Sequence of chain 1.C:
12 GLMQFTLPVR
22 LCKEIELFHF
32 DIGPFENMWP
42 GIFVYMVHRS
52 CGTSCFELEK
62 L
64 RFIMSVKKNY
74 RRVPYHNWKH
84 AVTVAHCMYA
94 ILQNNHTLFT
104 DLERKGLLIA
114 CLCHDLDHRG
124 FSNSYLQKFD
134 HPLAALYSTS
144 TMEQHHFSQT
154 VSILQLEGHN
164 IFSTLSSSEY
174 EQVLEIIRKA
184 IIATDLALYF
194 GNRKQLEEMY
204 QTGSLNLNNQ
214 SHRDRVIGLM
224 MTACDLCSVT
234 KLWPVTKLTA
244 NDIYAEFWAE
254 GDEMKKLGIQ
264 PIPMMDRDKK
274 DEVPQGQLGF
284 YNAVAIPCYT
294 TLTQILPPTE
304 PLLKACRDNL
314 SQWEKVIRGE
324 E

Binding-site contacts:
Ligand atom C21 contacts residue SER231 of chain 1.C at 3.9 Å.
Ligand atom C3 contacts residue LEU189 of chain 1.C at 3.8 Å (hydrophobic).
Ligand atom C15 contacts residue PHE250 of chain 1.C at 3.9 Å (hydrophobic).
Ligand atom C4 contacts residue PHE283 of chain 1.C at 3.4 Å (hydrophobic).
Ligand atom N2 contacts residue GLN280 of chain 1.C at 3.2 Å (h-bond).
Ligand atom C7 contacts residue ILE246 of chain 1.C at 3.4 Å (hydrophobic).
Ligand atom C19 contacts residue PHE193 of chain 1.C at 3.5 Å (hydrophobic).
Ligand atom C13 contacts residue LEU189 of chain 1.C at 3.7 Å (hydrophobic).
Ligand atom C21 contacts residue VAL232 of chain 1.C at 3.7 Å (hydrophobic).
Ligand atom C20 contacts residue ILE246 of chain 1.C at 3.4 Å (hydrophobic).
Ligand atom C11 contacts residue PHE250 of chain 1.C at 3.9 Å (hydrophobic).
Ligand atom N9 contacts residue LEU189 of chain 1.C at 4.0 Å.
Ligand atom C21 contacts residue GLN280 of chain 1.C at 3.6 Å.
Ligand atom C14 contacts residue LEU189 of chain 1.C at 3.9 Å (hydrophobic).
Ligand atom C17 contacts residue PHE193 of chain 1.C at 3.9 Å (hydrophobic).
Ligand atom C6 contacts residue ILE246 of chain 1.C at 3.6 Å (hydrophobic).
Ligand atom C23 contacts residue PHE193 of chain 1.C at 3.4 Å (hydrophobic).
Ligand atom C20 contacts residue TYR78 of chain 1.C at 3.9 Å (hydrophobic).
Ligand atom C6 contacts residue PHE283 of chain 1.C at 3.9 Å (hydrophobic).
Ligand atom O12 contacts residue LEU189 of chain 1.C at 4.1 Å.
Ligand atom C5 contacts residue PHE283 of chain 1.C at 3.7 Å (hydrophobic).
Ligand atom N9 contacts residue MET267 of chain 1.C at 4.0 Å.
Ligand atom C11 contacts residue PHE283 of chain 1.C at 3.6 Å (hydrophobic).
Ligand atom C21 contacts residue ILE246 of chain 1.C at 3.2 Å (hydrophobic).
Ligand atom N10 contacts residue LEU189 of chain 1.C at 3.8 Å.
Ligand atom C15 contacts residue PHE283 of chain 1.C at 3.6 Å (hydrophobic).
Ligand atom C7 contacts residue PHE283 of chain 1.C at 3.8 Å (hydrophobic).
Ligand atom C5 contacts residue GLN280 of chain 1.C at 3.9 Å.
Ligand atom C16 contacts residue PHE283 of chain 1.C at 3.5 Å (hydrophobic).
Ligand atom C16 contacts residue MET267 of chain 1.C at 3.6 Å (hydrophobic).
Ligand atom C15 contacts residue GLN280 of chain 1.C at 3.7 Å.
Ligand atom C20 contacts residue SER231 of chain 1.C at 3.1 Å.
Ligand atom O18 contacts residue ALA190 of chain 1.C at 4.0 Å.
Ligand atom C8 contacts residue PHE250 of chain 1.C at 4.1 Å (hydrophobic).
Ligand atom C8 contacts residue PHE283 of chain 1.C at 3.5 Å (hydrophobic).
Ligand atom C16 contacts residue PHE250 of chain 1.C at 3.9 Å (hydrophobic).
Ligand atom C3 contacts residue MET267 of chain 1.C at 4.0 Å (hydrophobic).
Ligand atom N1 contacts residue PHE283 of chain 1.C at 3.6 Å.
Ligand atom N2 contacts residue PHE283 of chain 1.C at 3.7 Å.
Ligand atom O12 contacts residue PHE283 of chain 1.C at 3.3 Å.

This small molecule binds to this protein.
Small molecule (SMILES): COc1cccc(NC(=O)Nc2ccc3nc(C)c(C)nc3c2)c1